The protein below binds the small molecule below.
Small molecule (SMILES): COC(C)(C)C(=O)CC=C(C)CCC=C(C)CC/C=C(\C)CCCC/C(C)=C/CCC(C)CCC=C(C)CCC=C(C)C

Sequence of chain 1.JA:
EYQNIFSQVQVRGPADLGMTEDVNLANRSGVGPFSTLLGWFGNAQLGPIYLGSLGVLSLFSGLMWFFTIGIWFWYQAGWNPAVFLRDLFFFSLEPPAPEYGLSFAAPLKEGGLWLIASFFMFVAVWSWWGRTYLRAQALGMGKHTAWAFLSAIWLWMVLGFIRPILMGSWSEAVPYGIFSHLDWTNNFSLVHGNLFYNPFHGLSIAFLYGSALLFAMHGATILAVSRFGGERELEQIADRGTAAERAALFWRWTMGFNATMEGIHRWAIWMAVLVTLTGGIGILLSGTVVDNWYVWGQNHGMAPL

Sequence of chain 1.U:
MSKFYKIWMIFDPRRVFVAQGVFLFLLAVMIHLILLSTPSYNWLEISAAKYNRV

Sequence of chain 1.W:
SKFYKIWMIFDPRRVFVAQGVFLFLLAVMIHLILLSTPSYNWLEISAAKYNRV

Binding-site contacts:
Ligand atom C2 contacts residue PHE68 of chain 1.JA at 3.9 Å (hydrophobic).
Ligand atom CM2 contacts residue PHE69 of chain 1.JA at 3.5 Å (hydrophobic).
Ligand atom C19 contacts residue TYR178 of chain 1.JA at 3.6 Å (hydrophobic).
Ligand atom C25 contacts residue SER120 of chain 1.JA at 3.0 Å.
Ligand atom CM3 contacts residue PHE68 of chain 1.JA at 3.7 Å (hydrophobic).
Ligand atom C16 contacts residue TYR178 of chain 1.JA at 3.7 Å (hydrophobic).
Ligand atom C23 contacts residue SER120 of chain 1.JA at 3.3 Å.
Ligand atom CMB contacts residue LEU117 of chain 1.JA at 3.9 Å (hydrophobic).
Ligand atom C29 contacts residue PHE121 of chain 1.JA at 3.3 Å (hydrophobic).
Ligand atom CM6 contacts residue LEU161 of chain 1.JA at 3.5 Å (hydrophobic).
Ligand atom C14 contacts residue TYR178 of chain 1.JA at 3.7 Å (hydrophobic).
Ligand atom C3 contacts residue PHE68 of chain 1.JA at 3.9 Å (hydrophobic).
Ligand atom C21 contacts residue TRP158 of chain 1.JA at 3.1 Å (hydrophobic).
Ligand atom CM2 contacts residue PHE68 of chain 1.JA at 3.6 Å (hydrophobic).
Ligand atom CM5 contacts residue GLY179 of chain 1.JA at 3.3 Å.
Ligand atom C26 contacts residue SER120 of chain 1.JA at 3.7 Å.
Ligand atom C21 contacts residue GLY162 of chain 1.JA at 3.9 Å.
Ligand atom CM4 contacts residue ILE180 of chain 1.JA at 3.9 Å (hydrophobic).
Ligand atom C4 contacts residue PHE68 of chain 1.JA at 3.5 Å (hydrophobic).
Ligand atom C24 contacts residue SER120 of chain 1.JA at 3.2 Å.
Ligand atom CM5 contacts residue BCL1 of chain 1.YB at 3.6 Å.
Ligand atom CM1 contacts residue GLY72 of chain 1.JA at 3.9 Å.
Ligand atom C5 contacts residue PHE68 of chain 1.JA at 3.5 Å (hydrophobic).
Ligand atom C23 contacts residue TYR178 of chain 1.JA at 3.8 Å (hydrophobic).
Ligand atom CM7 contacts residue MET159 of chain 1.JA at 3.5 Å (hydrophobic).
Ligand atom C17 contacts residue TYR178 of chain 1.JA at 3.5 Å (hydrophobic).
Ligand atom CM7 contacts residue PHE163 of chain 1.JA at 3.9 Å (hydrophobic).
Ligand atom CM8 contacts residue TRP172 of chain 1.JA at 3.3 Å (hydrophobic).
Ligand atom CM8 contacts residue LEU117 of chain 1.JA at 3.6 Å (hydrophobic).
Ligand atom CM7 contacts residue GLY162 of chain 1.JA at 3.8 Å.
Ligand atom C27 contacts residue PHE124 of chain 1.JA at 3.7 Å (hydrophobic).
Ligand atom C20 contacts residue GLY162 of chain 1.JA at 3.6 Å.
Ligand atom C22 contacts residue TRP158 of chain 1.JA at 3.6 Å (hydrophobic).
Ligand atom CM1 contacts residue PHE69 of chain 1.JA at 3.6 Å (hydrophobic).
Ligand atom CM7 contacts residue TRP158 of chain 1.JA at 3.3 Å (hydrophobic).
Ligand atom CMB contacts residue PHE121 of chain 1.JA at 4.0 Å (hydrophobic).
Ligand atom O2 contacts residue PHE68 of chain 1.JA at 3.4 Å.
Ligand atom C6 contacts residue PHE68 of chain 1.JA at 3.8 Å (hydrophobic).
Ligand atom CM6 contacts residue VAL176 of chain 1.JA at 3.8 Å (hydrophobic).
Ligand atom C8 contacts residue ILE71 of chain 1.JA at 3.5 Å (hydrophobic).